Sequence of chain 1.B:
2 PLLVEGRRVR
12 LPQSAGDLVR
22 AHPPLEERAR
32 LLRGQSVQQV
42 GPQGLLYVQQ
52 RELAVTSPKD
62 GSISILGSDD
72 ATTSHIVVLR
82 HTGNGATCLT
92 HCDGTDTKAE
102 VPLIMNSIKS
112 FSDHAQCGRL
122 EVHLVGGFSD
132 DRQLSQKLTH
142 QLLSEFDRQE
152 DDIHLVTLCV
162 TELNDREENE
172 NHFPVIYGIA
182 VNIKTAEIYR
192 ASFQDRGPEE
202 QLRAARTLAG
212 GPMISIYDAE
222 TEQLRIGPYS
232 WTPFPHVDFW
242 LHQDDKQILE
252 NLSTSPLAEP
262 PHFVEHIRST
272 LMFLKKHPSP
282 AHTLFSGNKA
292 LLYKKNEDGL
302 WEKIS

Binding-site contacts:
Ligand atom ND2 contacts residue GOL1 of chain 1.S at 3.0 Å (h-bond).
Ligand atom CG contacts residue THR73 of chain 1.B at 3.9 Å.
Ligand atom ND2 contacts residue SER75 of chain 1.B at 3.2 Å (h-bond).
Ligand atom CE2 contacts residue LEU209 of chain 1.B at 3.9 Å (hydrophobic).
Ligand atom CE1 contacts residue GOL1 of chain 1.T at 3.5 Å.
Ligand atom CA contacts residue GLN51 of chain 1.B at 3.9 Å.
Ligand atom CB contacts residue LEU253 of chain 1.B at 3.9 Å (hydrophobic).
Ligand atom CD2 contacts residue LEU209 of chain 1.B at 3.7 Å (hydrophobic).
Ligand atom O contacts residue SER254 of chain 1.B at 3.5 Å.
Ligand atom CB contacts residue ASN252 of chain 1.B at 3.9 Å.
Ligand atom OD1 contacts residue THR73 of chain 1.B at 3.2 Å (h-bond).
Ligand atom N contacts residue GLN51 of chain 1.B at 3.1 Å (h-bond).
Ligand atom N contacts residue THR73 of chain 1.B at 3.2 Å (h-bond).
Ligand atom O contacts residue THR255 of chain 1.B at 3.1 Å (h-bond).
Ligand atom O contacts residue GLU260 of chain 1.B at 3.5 Å (salt-bridge).
Ligand atom ND2 contacts residue ALA72 of chain 1.B at 3.7 Å.
Ligand atom CA contacts residue GLU260 of chain 1.B at 3.3 Å.
Ligand atom CD2 contacts residue THR208 of chain 1.B at 3.8 Å.
Ligand atom ND2 contacts residue HIS92 of chain 1.B at 3.8 Å.
Ligand atom CB contacts residue SER254 of chain 1.B at 3.8 Å.
Ligand atom CD1 contacts residue ILE268 of chain 1.B at 3.8 Å (hydrophobic).
Ligand atom CE2 contacts residue ALA205 of chain 1.B at 3.3 Å (hydrophobic).
Ligand atom OD1 contacts residue THR74 of chain 1.B at 3.2 Å (h-bond).
Ligand atom CA contacts residue THR255 of chain 1.B at 3.7 Å.
Ligand atom ND2 contacts residue ASP71 of chain 1.B at 2.7 Å (salt-bridge).
Ligand atom OD1 contacts residue SER75 of chain 1.B at 2.8 Å (h-bond).
Ligand atom CG contacts residue ASP71 of chain 1.B at 3.7 Å.
Ligand atom O contacts residue GLN51 of chain 1.B at 3.5 Å (h-bond).
Ligand atom CE1 contacts residue ILE268 of chain 1.B at 3.4 Å (hydrophobic).
Ligand atom N contacts residue GLU260 of chain 1.B at 2.3 Å (salt-bridge).
Ligand atom C contacts residue GLU260 of chain 1.B at 3.7 Å.
Ligand atom CZ contacts residue GOL1 of chain 1.T at 3.3 Å.
Ligand atom CG contacts residue SER75 of chain 1.B at 3.2 Å.
Ligand atom N contacts residue THR255 of chain 1.B at 3.0 Å (h-bond).
Ligand atom CG contacts residue GLN51 of chain 1.B at 3.8 Å.
Ligand atom CB contacts residue THR255 of chain 1.B at 3.8 Å.
Ligand atom N contacts residue LEU253 of chain 1.B at 3.5 Å (h-bond).
Ligand atom CB contacts residue GLN51 of chain 1.B at 3.5 Å.
Ligand atom CB contacts residue GLN51 of chain 1.B at 3.5 Å.
Ligand atom C contacts residue THR255 of chain 1.B at 3.8 Å.

A protein and the small-molecule ligand that binds it are described below.
Small molecule (SMILES): C[C@H](NC(=O)[C@H](Cc1ccccc1)NC(=O)[C@@H](N)CC(N)=O)C(=O)N[C@@H](C)C=O